The small molecule below binds the protein below.
Small molecule (SMILES): CC(=O)N[C@H]1CO[C@H](CO[C@@H]2O[C@@H](C)[C@@H](O)[C@@H](O)[C@@H]2O)[C@@H](O)[C@@H]1O

Binding-site contacts:
Ligand atom C6 contacts residue VAL51 of chain 1.A at 3.6 Å (hydrophobic).
Ligand atom C5 contacts residue PHE70 of chain 1.A at 4.4 Å (hydrophobic).
Ligand atom C5 contacts residue VAL69 of chain 1.A at 3.8 Å (hydrophobic).
Ligand atom C5 contacts residue ARG49 of chain 1.A at 4.5 Å.
Ligand atom O5 contacts residue ARG52 of chain 1.A at 2.8 Å (salt-bridge).
Ligand atom C6 contacts residue PHE70 of chain 1.A at 4.4 Å (hydrophobic).
Ligand atom O7 contacts residue ASN95 of chain 1.A at 3.8 Å.
Ligand atom O6 contacts residue ALA71 of chain 1.A at 4.3 Å.
Ligand atom C6 contacts residue ALA71 of chain 1.A at 4.2 Å (hydrophobic).
Ligand atom C8 contacts residue ASN95 of chain 1.A at 3.6 Å.
Ligand atom C7 contacts residue ASN95 of chain 1.A at 3.3 Å.
Ligand atom C4 contacts residue ARG49 of chain 1.A at 4.5 Å.
Ligand atom C4 contacts residue ARG52 of chain 1.A at 4.3 Å.
Ligand atom C1 contacts residue ASN95 of chain 1.A at 1.5 Å.
Ligand atom C2 contacts residue ASN95 of chain 1.A at 2.4 Å.
Ligand atom C5 contacts residue ASN95 of chain 1.A at 3.7 Å.
Ligand atom C3 contacts residue ARG52 of chain 1.A at 4.3 Å.
Ligand atom O5 contacts residue PHE70 of chain 1.A at 4.1 Å.
Ligand atom C6 contacts residue ARG49 of chain 1.A at 3.5 Å.
Ligand atom C6 contacts residue ALA71 of chain 1.A at 3.9 Å (hydrophobic).
Ligand atom O5 contacts residue ASN95 of chain 1.A at 2.4 Å (h-bond).
Ligand atom C4 contacts residue ASN95 of chain 1.A at 4.3 Å.
Ligand atom C6 contacts residue ALA50 of chain 1.A at 3.7 Å (hydrophobic).
Ligand atom O5 contacts residue ALA71 of chain 1.A at 3.4 Å (h-bond).
Ligand atom O4 contacts residue ARG52 of chain 1.A at 3.4 Å (salt-bridge).
Ligand atom N2 contacts residue ASN95 of chain 1.A at 2.8 Å (h-bond).
Ligand atom C6 contacts residue VAL69 of chain 1.A at 4.2 Å (hydrophobic).
Ligand atom C5 contacts residue ALA71 of chain 1.A at 3.9 Å (hydrophobic).
Ligand atom O2 contacts residue ARG52 of chain 1.A at 4.2 Å.
Ligand atom C5 contacts residue ALA71 of chain 1.A at 4.2 Å (hydrophobic).
Ligand atom C1 contacts residue ALA71 of chain 1.A at 4.0 Å (hydrophobic).
Ligand atom C5 contacts residue ARG52 of chain 1.A at 4.0 Å.
Ligand atom C2 contacts residue ARG52 of chain 1.A at 3.4 Å.
Ligand atom C6 contacts residue ARG52 of chain 1.A at 3.8 Å.
Ligand atom C1 contacts residue ARG52 of chain 1.A at 3.4 Å.
Ligand atom C3 contacts residue ASN95 of chain 1.A at 3.8 Å.

Sequence of chain 1.A:
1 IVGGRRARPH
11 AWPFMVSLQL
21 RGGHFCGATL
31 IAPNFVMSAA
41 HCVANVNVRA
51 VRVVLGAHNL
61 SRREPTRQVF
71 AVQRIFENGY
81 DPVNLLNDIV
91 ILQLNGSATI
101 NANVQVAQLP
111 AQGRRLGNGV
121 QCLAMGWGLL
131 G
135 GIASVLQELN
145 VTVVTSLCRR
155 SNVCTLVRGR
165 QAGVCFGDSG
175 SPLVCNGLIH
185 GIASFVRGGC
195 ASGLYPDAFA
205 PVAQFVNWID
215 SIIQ